The protein below binds the small molecule below.
Small molecule (SMILES): Cc1ccc(-c2noc(C)c2COc2ccc(C(=O)N3CCS(=O)(=O)CC3)cn2)cn1

Sequence of chain 1.B:
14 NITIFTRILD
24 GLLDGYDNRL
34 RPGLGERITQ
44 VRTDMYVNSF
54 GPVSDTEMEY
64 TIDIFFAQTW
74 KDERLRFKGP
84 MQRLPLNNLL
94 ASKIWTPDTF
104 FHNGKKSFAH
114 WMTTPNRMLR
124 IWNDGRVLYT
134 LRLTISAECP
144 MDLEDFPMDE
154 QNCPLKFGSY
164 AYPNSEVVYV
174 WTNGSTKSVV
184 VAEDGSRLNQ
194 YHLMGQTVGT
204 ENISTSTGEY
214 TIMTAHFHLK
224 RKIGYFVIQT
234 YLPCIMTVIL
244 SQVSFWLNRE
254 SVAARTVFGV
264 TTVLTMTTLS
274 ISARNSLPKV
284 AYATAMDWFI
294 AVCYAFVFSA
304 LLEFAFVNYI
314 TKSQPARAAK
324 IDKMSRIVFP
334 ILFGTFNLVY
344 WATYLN

Binding-site contacts:
Ligand atom C15 contacts residue TYR49 of chain 1.B at 3.5 Å (hydrophobic).
Ligand atom C10 contacts residue TYR49 of chain 1.B at 3.4 Å (hydrophobic).
Ligand atom O1 contacts residue THR208 of chain 1.C at 3.8 Å.
Ligand atom N contacts residue THR210 of chain 1.C at 3.4 Å (h-bond).
Ligand atom C contacts residue SER162 of chain 1.C at 3.4 Å.
Ligand atom N3 contacts residue TYR49 of chain 1.B at 3.7 Å.
Ligand atom O3 contacts residue ASP187 of chain 1.B at 3.6 Å.
Ligand atom C1 contacts residue TYR163 of chain 1.C at 3.8 Å (hydrophobic).
Ligand atom C3 contacts residue PHE68 of chain 1.B at 3.8 Å (hydrophobic).
Ligand atom C5 contacts residue THR210 of chain 1.C at 3.2 Å.
Ligand atom O contacts residue THR133 of chain 1.B at 3.6 Å.
Ligand atom C8 contacts residue TYR49 of chain 1.B at 3.8 Å (hydrophobic).
Ligand atom C14 contacts residue TYR49 of chain 1.B at 3.7 Å (hydrophobic).
Ligand atom N contacts residue THR208 of chain 1.C at 3.6 Å.
Ligand atom N1 contacts residue THR210 of chain 1.C at 3.4 Å.
Ligand atom N2 contacts residue TYR49 of chain 1.B at 3.6 Å.
Ligand atom C12 contacts residue THR208 of chain 1.C at 3.8 Å.
Ligand atom C14 contacts residue THR208 of chain 1.C at 3.8 Å.
Ligand atom C16 contacts residue TYR49 of chain 1.B at 3.9 Å (hydrophobic).
Ligand atom C15 contacts residue THR208 of chain 1.C at 3.5 Å.
Ligand atom C18 contacts residue ASN51 of chain 1.B at 3.4 Å.
Ligand atom O4 contacts residue LYS159 of chain 1.C at 3.6 Å.
Ligand atom C2 contacts residue TYR163 of chain 1.C at 3.5 Å (hydrophobic).
Ligand atom O2 contacts residue ILE206 of chain 1.C at 3.6 Å.
Ligand atom C contacts residue TYR213 of chain 1.C at 3.8 Å (hydrophobic).
Ligand atom C contacts residue TYR163 of chain 1.C at 3.8 Å (hydrophobic).
Ligand atom N contacts residue TYR213 of chain 1.C at 3.7 Å.
Ligand atom C7 contacts residue SER209 of chain 1.C at 3.9 Å.
Ligand atom C8 contacts residue ASP47 of chain 1.B at 3.7 Å.
Ligand atom C9 contacts residue PHE68 of chain 1.B at 3.9 Å (hydrophobic).
Ligand atom C17 contacts residue TYR49 of chain 1.B at 3.4 Å (hydrophobic).
Ligand atom N1 contacts residue THR133 of chain 1.B at 3.1 Å.
Ligand atom O4 contacts residue HIS105 of chain 1.C at 2.9 Å.
Ligand atom C5 contacts residue THR208 of chain 1.C at 3.6 Å.
Ligand atom C8 contacts residue PHE68 of chain 1.B at 3.8 Å (hydrophobic).
Ligand atom C11 contacts residue THR208 of chain 1.C at 3.6 Å.
Ligand atom C6 contacts residue THR210 of chain 1.C at 3.9 Å.
Ligand atom N2 contacts residue THR208 of chain 1.C at 3.4 Å.
Ligand atom O3 contacts residue ASN51 of chain 1.B at 3.7 Å.
Ligand atom O contacts residue ALA70 of chain 1.B at 3.8 Å.

Sequence of chain 1.C:
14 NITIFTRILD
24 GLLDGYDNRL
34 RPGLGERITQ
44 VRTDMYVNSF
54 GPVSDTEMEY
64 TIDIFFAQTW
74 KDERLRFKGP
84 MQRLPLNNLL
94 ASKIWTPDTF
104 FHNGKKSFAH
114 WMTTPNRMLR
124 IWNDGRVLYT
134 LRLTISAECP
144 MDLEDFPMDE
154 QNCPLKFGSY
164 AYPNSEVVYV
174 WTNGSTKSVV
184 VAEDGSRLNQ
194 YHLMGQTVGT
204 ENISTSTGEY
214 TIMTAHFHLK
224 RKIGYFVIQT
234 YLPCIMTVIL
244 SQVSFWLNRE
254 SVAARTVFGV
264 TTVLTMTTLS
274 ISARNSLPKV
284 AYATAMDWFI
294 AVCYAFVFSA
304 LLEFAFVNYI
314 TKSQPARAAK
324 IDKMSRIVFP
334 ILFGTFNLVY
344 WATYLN